Sequence of chain 32.G:
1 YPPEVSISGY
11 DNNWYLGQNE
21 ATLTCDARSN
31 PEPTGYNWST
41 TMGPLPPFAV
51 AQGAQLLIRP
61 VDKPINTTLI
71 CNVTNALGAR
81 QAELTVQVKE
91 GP

Binding-site contacts:
Ligand atom C3 contacts residue ASN72 of chain 32.G at 4.0 Å.
Ligand atom C6 contacts residue THR74 of chain 32.G at 3.7 Å.
Ligand atom C1 contacts residue ALA79 of chain 32.G at 4.3 Å (hydrophobic).
Ligand atom O5 contacts residue ASN72 of chain 32.G at 2.4 Å (h-bond).
Ligand atom O5 contacts residue THR74 of chain 32.G at 4.0 Å.
Ligand atom C5 contacts residue ASN72 of chain 32.G at 3.7 Å.
Ligand atom C7 contacts residue GLN81 of chain 32.G at 3.8 Å.
Ligand atom C4 contacts residue ASN72 of chain 32.G at 4.3 Å.
Ligand atom N2 contacts residue ASN72 of chain 32.G at 3.2 Å (h-bond).
Ligand atom O7 contacts residue GLN81 of chain 32.G at 3.9 Å.
Ligand atom C7 contacts residue ASN72 of chain 32.G at 3.5 Å.
Ligand atom O7 contacts residue ASN72 of chain 32.G at 3.3 Å (h-bond).
Ligand atom C8 contacts residue GLN81 of chain 32.G at 3.2 Å.
Ligand atom C5 contacts residue THR74 of chain 32.G at 3.9 Å.
Ligand atom C1 contacts residue ASN72 of chain 32.G at 1.5 Å.
Ligand atom N2 contacts residue GLN81 of chain 32.G at 4.3 Å.
Ligand atom C2 contacts residue ASN72 of chain 32.G at 2.6 Å.

This small molecule binds to this protein.
Small molecule (SMILES): CC(=O)N[C@@H]1[C@@H](O)[C@H](O)[C@@H](CO)O[C@H]1O